Sequence of chain 1.A:
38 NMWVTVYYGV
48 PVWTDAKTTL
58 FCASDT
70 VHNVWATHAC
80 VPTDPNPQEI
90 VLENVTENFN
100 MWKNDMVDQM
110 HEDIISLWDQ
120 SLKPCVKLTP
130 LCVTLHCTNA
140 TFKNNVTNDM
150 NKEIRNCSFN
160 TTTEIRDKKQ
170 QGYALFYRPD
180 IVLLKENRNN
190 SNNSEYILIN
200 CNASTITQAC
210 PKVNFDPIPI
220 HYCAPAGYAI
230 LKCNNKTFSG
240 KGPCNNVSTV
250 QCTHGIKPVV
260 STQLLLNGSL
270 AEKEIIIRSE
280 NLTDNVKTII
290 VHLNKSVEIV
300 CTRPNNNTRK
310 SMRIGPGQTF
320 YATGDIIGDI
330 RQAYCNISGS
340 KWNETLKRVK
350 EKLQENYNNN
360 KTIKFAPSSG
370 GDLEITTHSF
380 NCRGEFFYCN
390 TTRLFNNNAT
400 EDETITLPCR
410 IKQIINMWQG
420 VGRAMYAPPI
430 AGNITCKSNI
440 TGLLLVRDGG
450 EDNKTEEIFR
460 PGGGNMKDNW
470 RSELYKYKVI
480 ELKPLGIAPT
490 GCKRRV

The protein below binds the small molecule below.
Small molecule (SMILES): CC(=O)N[C@H]1[C@H](O[C@H]2[C@H](O)[C@@H](NC(C)=O)CO[C@@H]2CO)O[C@H](CO)[C@@H](O)[C@@H]1O

Binding-site contacts:
Ligand atom C8 contacts residue HIS135 of chain 1.A at 3.6 Å.
Ligand atom C7 contacts residue THR133 of chain 1.A at 4.5 Å.
Ligand atom C8 contacts residue SER157 of chain 1.A at 4.5 Å.
Ligand atom O7 contacts residue ASN159 of chain 1.A at 3.0 Å (h-bond).
Ligand atom C2 contacts residue ASN159 of chain 1.A at 2.4 Å.
Ligand atom C8 contacts residue ASN159 of chain 1.A at 4.2 Å.
Ligand atom C4 contacts residue ASN159 of chain 1.A at 4.2 Å.
Ligand atom C1 contacts residue ASN159 of chain 1.A at 1.4 Å.
Ligand atom O3 contacts residue HIS135 of chain 1.A at 4.1 Å.
Ligand atom C5 contacts residue GLN170 of chain 1.A at 3.8 Å.
Ligand atom N2 contacts residue HIS135 of chain 1.A at 4.0 Å.
Ligand atom O5 contacts residue ASN159 of chain 1.A at 2.4 Å (h-bond).
Ligand atom C3 contacts residue ASN159 of chain 1.A at 3.8 Å.
Ligand atom C8 contacts residue THR133 of chain 1.A at 3.1 Å.
Ligand atom C5 contacts residue ASN159 of chain 1.A at 3.7 Å.
Ligand atom C8 contacts residue PHE158 of chain 1.A at 4.5 Å (hydrophobic).
Ligand atom C6 contacts residue GLN170 of chain 1.A at 4.3 Å.
Ligand atom N2 contacts residue ASN159 of chain 1.A at 2.8 Å (h-bond).
Ligand atom C7 contacts residue HIS135 of chain 1.A at 4.2 Å.
Ligand atom C1 contacts residue GLN170 of chain 1.A at 4.4 Å.
Ligand atom O5 contacts residue GLN170 of chain 1.A at 4.2 Å.
Ligand atom C7 contacts residue ASN159 of chain 1.A at 3.0 Å.